Binding-site contacts:
Ligand atom N15 contacts residue GLY279 of chain 1.B at 3.5 Å (h-bond).
Ligand atom C10 contacts residue GLN280 of chain 1.B at 3.3 Å.
Ligand atom C13 contacts residue GLN280 of chain 1.B at 3.5 Å.
Ligand atom C24 contacts residue GLU275 of chain 1.B at 3.7 Å.
Ligand atom C02 contacts residue LEU229 of chain 1.B at 3.5 Å (hydrophobic).
Ligand atom N07 contacts residue PHE283 of chain 1.B at 3.4 Å.
Ligand atom C21 contacts residue PRO266 of chain 1.B at 3.8 Å (hydrophobic).
Ligand atom C20 contacts residue GLY279 of chain 1.B at 3.7 Å.
Ligand atom N18 contacts residue TYR247 of chain 1.B at 2.8 Å (h-bond).
Ligand atom C08 contacts residue PHE283 of chain 1.B at 3.5 Å (hydrophobic).
Ligand atom N09 contacts residue GLN280 of chain 1.B at 3.1 Å (h-bond).
Ligand atom C14 contacts residue TYR247 of chain 1.B at 3.4 Å (hydrophobic).
Ligand atom C03 contacts residue PHE283 of chain 1.B at 3.4 Å (hydrophobic).
Ligand atom C12 contacts residue MET267 of chain 1.B at 3.4 Å (hydrophobic).
Ligand atom C13 contacts residue GLY279 of chain 1.B at 3.6 Å.
Ligand atom C17 contacts residue MET267 of chain 1.B at 3.3 Å (hydrophobic).
Ligand atom C24 contacts residue MET267 of chain 1.B at 3.6 Å (hydrophobic).
Ligand atom C10 contacts residue ILE246 of chain 1.B at 3.7 Å (hydrophobic).
Ligand atom N22 contacts residue LYS272 of chain 1.B at 3.8 Å.
Ligand atom C20 contacts residue MET267 of chain 1.B at 3.6 Å (hydrophobic).
Ligand atom C02 contacts residue PHE283 of chain 1.B at 3.7 Å (hydrophobic).
Ligand atom N06 contacts residue PHE283 of chain 1.B at 3.4 Å.
Ligand atom C17 contacts residue GLY279 of chain 1.B at 3.3 Å.
Ligand atom N09 contacts residue PHE283 of chain 1.B at 3.6 Å.
Ligand atom N18 contacts residue MET267 of chain 1.B at 3.3 Å.
Ligand atom N18 contacts residue GLY279 of chain 1.B at 3.5 Å.
Ligand atom C04 contacts residue PHE283 of chain 1.B at 3.7 Å (hydrophobic).
Ligand atom C14 contacts residue GLY279 of chain 1.B at 3.4 Å.
Ligand atom C14 contacts residue MET267 of chain 1.B at 3.5 Å (hydrophobic).
Ligand atom C05 contacts residue PHE283 of chain 1.B at 3.6 Å (hydrophobic).
Ligand atom C21 contacts residue GLU275 of chain 1.B at 3.8 Å.
Ligand atom N15 contacts residue MET267 of chain 1.B at 3.5 Å.
Ligand atom N01 contacts residue ILE246 of chain 1.B at 3.7 Å.
Ligand atom N23 contacts residue LYS272 of chain 1.B at 3.1 Å (salt-bridge).
Ligand atom N22 contacts residue GLU275 of chain 1.B at 3.0 Å.
Ligand atom C13 contacts residue TYR247 of chain 1.B at 3.3 Å (hydrophobic).
Ligand atom N23 contacts residue GLU275 of chain 1.B at 3.4 Å (salt-bridge).
Ligand atom N16 contacts residue MET267 of chain 1.B at 3.4 Å.
Ligand atom N23 contacts residue PRO266 of chain 1.B at 3.7 Å.
Ligand atom N16 contacts residue GLY279 of chain 1.B at 3.6 Å.

This small molecule binds to this protein.
Small molecule (SMILES): Cc1ncc(C)n2nc(/C=C/c3nc(-c4cn[nH]c4)nn3C)nc12

Sequence of chain 1.B:
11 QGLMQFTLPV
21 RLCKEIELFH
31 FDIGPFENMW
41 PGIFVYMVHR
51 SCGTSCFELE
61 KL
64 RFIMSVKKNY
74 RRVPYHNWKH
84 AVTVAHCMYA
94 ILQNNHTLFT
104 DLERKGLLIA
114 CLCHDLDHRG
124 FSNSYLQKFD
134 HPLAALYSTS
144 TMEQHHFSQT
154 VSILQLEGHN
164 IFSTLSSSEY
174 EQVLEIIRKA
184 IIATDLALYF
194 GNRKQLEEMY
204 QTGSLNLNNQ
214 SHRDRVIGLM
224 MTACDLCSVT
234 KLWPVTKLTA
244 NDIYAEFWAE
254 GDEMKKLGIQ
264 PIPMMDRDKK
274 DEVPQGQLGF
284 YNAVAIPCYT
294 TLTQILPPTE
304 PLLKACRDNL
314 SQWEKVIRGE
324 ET